Sequence of chain 1.B:
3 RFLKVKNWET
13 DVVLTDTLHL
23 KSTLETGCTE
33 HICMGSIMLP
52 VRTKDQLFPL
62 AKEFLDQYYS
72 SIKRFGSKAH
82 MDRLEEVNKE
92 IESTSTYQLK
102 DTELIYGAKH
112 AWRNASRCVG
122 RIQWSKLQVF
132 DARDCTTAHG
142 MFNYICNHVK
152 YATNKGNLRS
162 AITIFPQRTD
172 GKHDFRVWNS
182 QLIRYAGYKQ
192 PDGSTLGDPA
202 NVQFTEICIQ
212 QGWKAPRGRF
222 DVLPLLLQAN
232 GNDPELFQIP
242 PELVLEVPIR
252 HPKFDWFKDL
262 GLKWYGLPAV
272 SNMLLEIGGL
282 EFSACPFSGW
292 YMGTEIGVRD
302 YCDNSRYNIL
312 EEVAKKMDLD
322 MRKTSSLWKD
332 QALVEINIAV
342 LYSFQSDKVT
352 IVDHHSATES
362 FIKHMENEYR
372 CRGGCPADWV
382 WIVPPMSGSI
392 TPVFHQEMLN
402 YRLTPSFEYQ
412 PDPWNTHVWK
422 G

A protein and the small-molecule ligand that binds it are described below.
Small molecule (SMILES): [H]/N=C(/NCCC[C@H](N)C(=O)N(O)[C@H]1CN[C@H](C(N)=O)C1)N[N+](=O)[O-]

Binding-site contacts:
Ligand atom N1' contacts residue TYR410 of chain 1.B at 2.7 Å (h-bond).
Ligand atom CZ contacts residue HEM1 of chain 1.I at 3.8 Å.
Ligand atom O2' contacts residue HEM1 of chain 1.I at 2.6 Å (h-bond).
Ligand atom O3 contacts residue PRO269 of chain 1.B at 3.5 Å.
Ligand atom NH2 contacts residue TRP291 of chain 1.B at 3.2 Å (h-bond).
Ligand atom O3 contacts residue TRP291 of chain 1.B at 2.9 Å (h-bond).
Ligand atom N contacts residue GLU296 of chain 1.B at 2.7 Å (salt-bridge).
Ligand atom NH2 contacts residue GLU296 of chain 1.B at 2.8 Å (salt-bridge).
Ligand atom O2 contacts residue PRO269 of chain 1.B at 3.8 Å.
Ligand atom N' contacts residue HEM1 of chain 1.I at 3.8 Å.
Ligand atom NE contacts residue HEM1 of chain 1.I at 4.0 Å.
Ligand atom NH1 contacts residue HEM1 of chain 1.I at 3.7 Å.
Ligand atom CA contacts residue GLU296 of chain 1.B at 3.2 Å.
Ligand atom CA' contacts residue HEM1 of chain 1.I at 3.6 Å.
Ligand atom CD contacts residue GLU296 of chain 1.B at 3.7 Å.
Ligand atom CD contacts residue HEM1 of chain 1.I at 3.9 Å.
Ligand atom O3 contacts residue HEM1 of chain 1.I at 3.4 Å.
Ligand atom N1' contacts residue HEM1 of chain 1.I at 2.8 Å (h-bond).
Ligand atom O contacts residue GLN182 of chain 1.B at 2.8 Å (h-bond).
Ligand atom O2 contacts residue GLY290 of chain 1.B at 3.1 Å (h-bond).
Ligand atom NO contacts residue PRO269 of chain 1.B at 3.9 Å.
Ligand atom O2 contacts residue SER289 of chain 1.B at 3.5 Å.
Ligand atom CA contacts residue HEM1 of chain 1.I at 3.4 Å.
Ligand atom O2 contacts residue HEM1 of chain 1.I at 3.4 Å.
Ligand atom CB' contacts residue HEM1 of chain 1.I at 3.7 Å.
Ligand atom N contacts residue HEM1 of chain 1.I at 3.9 Å.
Ligand atom CB contacts residue GLU296 of chain 1.B at 3.2 Å.
Ligand atom NH2 contacts residue HEM1 of chain 1.I at 3.4 Å.
Ligand atom C contacts residue GLN182 of chain 1.B at 3.4 Å.
Ligand atom CG contacts residue VAL271 of chain 1.B at 3.5 Å (hydrophobic).
Ligand atom O2 contacts residue PHE288 of chain 1.B at 3.8 Å.
Ligand atom NO contacts residue GLY290 of chain 1.B at 3.5 Å (h-bond).
Ligand atom NE contacts residue GLU296 of chain 1.B at 2.8 Å (salt-bridge).
Ligand atom C' contacts residue HEM1 of chain 1.I at 3.6 Å.
Ligand atom CZ contacts residue GLU296 of chain 1.B at 3.6 Å.
Ligand atom C contacts residue HEM1 of chain 1.I at 3.5 Å.
Ligand atom O3 contacts residue GLY290 of chain 1.B at 3.0 Å (h-bond).
Ligand atom N2' contacts residue HEM1 of chain 1.I at 3.1 Å (h-bond).
Ligand atom N1' contacts residue TRP382 of chain 1.B at 3.5 Å.
Ligand atom NO contacts residue HEM1 of chain 1.I at 3.5 Å.